Sequence of chain 1.K:
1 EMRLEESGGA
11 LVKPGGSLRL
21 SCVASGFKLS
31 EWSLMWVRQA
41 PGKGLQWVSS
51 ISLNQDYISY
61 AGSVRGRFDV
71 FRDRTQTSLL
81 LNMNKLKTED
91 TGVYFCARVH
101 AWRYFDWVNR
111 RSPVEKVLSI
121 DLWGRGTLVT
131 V

Binding-site contacts:
Ligand atom C3 contacts residue ASN239 of chain 1.I at 4.5 Å.
Ligand atom C1 contacts residue ASN239 of chain 1.I at 3.0 Å.
Ligand atom C3 contacts residue TRP102 of chain 1.K at 3.5 Å (hydrophobic).
Ligand atom O6 contacts residue TRP32 of chain 1.K at 3.3 Å.
Ligand atom C6 contacts residue THR241 of chain 1.I at 4.1 Å.
Ligand atom O7 contacts residue ASN239 of chain 1.I at 3.1 Å (h-bond).
Ligand atom O5 contacts residue TRP32 of chain 1.K at 4.2 Å.
Ligand atom O4 contacts residue GLU31 of chain 1.K at 4.0 Å.
Ligand atom C1 contacts residue THR241 of chain 1.I at 3.0 Å.
Ligand atom O5 contacts residue ASN239 of chain 1.I at 3.9 Å.
Ligand atom O6 contacts residue TYR104 of chain 1.K at 4.4 Å.
Ligand atom O4 contacts residue TRP102 of chain 1.K at 3.4 Å (h-bond).
Ligand atom C5 contacts residue THR241 of chain 1.I at 3.7 Å.
Ligand atom O6 contacts residue TRP102 of chain 1.K at 3.8 Å.
Ligand atom C5 contacts residue TRP102 of chain 1.K at 4.5 Å (hydrophobic).
Ligand atom C6 contacts residue TRP32 of chain 1.K at 3.7 Å (hydrophobic).
Ligand atom O3 contacts residue TRP102 of chain 1.K at 3.2 Å.
Ligand atom C2 contacts residue ASN239 of chain 1.I at 3.1 Å.
Ligand atom O2 contacts residue GLU31 of chain 1.K at 4.3 Å.
Ligand atom O7 contacts residue ARG103 of chain 1.K at 3.6 Å.
Ligand atom C6 contacts residue TRP32 of chain 1.K at 3.9 Å (hydrophobic).
Ligand atom O5 contacts residue TRP102 of chain 1.K at 4.4 Å.
Ligand atom N2 contacts residue THR241 of chain 1.I at 4.3 Å.
Ligand atom C2 contacts residue THR241 of chain 1.I at 3.3 Å.
Ligand atom C4 contacts residue GLU31 of chain 1.K at 3.7 Å.
Ligand atom O6 contacts residue THR241 of chain 1.I at 3.1 Å (h-bond).
Ligand atom C2 contacts residue TRP102 of chain 1.K at 4.5 Å (hydrophobic).
Ligand atom C7 contacts residue ASN239 of chain 1.I at 3.1 Å.
Ligand atom C8 contacts residue ASN239 of chain 1.I at 3.8 Å.
Ligand atom C6 contacts residue TYR104 of chain 1.K at 4.2 Å (hydrophobic).
Ligand atom O2 contacts residue TYR104 of chain 1.K at 4.2 Å.
Ligand atom C3 contacts residue THR241 of chain 1.I at 4.2 Å.
Ligand atom O5 contacts residue THR241 of chain 1.I at 2.7 Å (h-bond).
Ligand atom C4 contacts residue THR241 of chain 1.I at 4.0 Å.
Ligand atom N2 contacts residue ASN239 of chain 1.I at 2.9 Å (h-bond).
Ligand atom C5 contacts residue TRP32 of chain 1.K at 3.7 Å (hydrophobic).
Ligand atom C4 contacts residue TRP102 of chain 1.K at 4.0 Å (hydrophobic).
Ligand atom O2 contacts residue TRP102 of chain 1.K at 4.0 Å.
Ligand atom O6 contacts residue TRP32 of chain 1.K at 4.0 Å.
Ligand atom O3 contacts residue GLU31 of chain 1.K at 4.2 Å.

A small-molecule ligand and the protein it binds are described below.
Small molecule (SMILES): CC(=O)N[C@H]1[C@H](O[C@H]2[C@H](O)[C@@H](NC(C)=O)CO[C@@H]2CO)O[C@H](CO)[C@@H](O[C@@H]2O[C@H](CO[C@H]3O[C@H](CO)[C@@H](O)[C@H](O)[C@@H]3O)[C@@H](O)[C@H](O)[C@@H]2O)[C@@H]1O

Sequence of chain 1.I:
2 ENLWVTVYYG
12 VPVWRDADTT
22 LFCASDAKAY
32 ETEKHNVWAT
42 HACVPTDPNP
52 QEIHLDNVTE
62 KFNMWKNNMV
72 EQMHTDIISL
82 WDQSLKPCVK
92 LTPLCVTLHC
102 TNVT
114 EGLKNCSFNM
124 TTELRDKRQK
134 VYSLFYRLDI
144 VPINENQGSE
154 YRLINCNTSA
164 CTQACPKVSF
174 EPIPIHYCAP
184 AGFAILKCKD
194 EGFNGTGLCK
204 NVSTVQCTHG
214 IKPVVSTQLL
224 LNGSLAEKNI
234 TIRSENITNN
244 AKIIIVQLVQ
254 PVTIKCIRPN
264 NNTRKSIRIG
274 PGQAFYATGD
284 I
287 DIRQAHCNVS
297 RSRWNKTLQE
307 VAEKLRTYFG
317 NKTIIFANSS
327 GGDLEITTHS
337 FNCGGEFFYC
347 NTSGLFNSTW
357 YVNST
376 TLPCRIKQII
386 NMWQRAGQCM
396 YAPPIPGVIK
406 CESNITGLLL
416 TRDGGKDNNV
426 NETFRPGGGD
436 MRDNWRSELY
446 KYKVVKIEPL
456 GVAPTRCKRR